Sequence of chain 1.B:
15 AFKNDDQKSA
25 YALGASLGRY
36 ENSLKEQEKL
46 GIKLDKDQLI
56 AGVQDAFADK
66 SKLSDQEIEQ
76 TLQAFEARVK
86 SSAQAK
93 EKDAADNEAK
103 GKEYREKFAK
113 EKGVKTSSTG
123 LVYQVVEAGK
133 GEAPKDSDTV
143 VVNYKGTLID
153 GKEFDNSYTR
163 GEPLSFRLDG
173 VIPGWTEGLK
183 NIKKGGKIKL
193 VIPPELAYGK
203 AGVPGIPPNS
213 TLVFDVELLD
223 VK

The small molecule below binds the protein below.
Small molecule (SMILES): C=CC[C@@H]1/C=C(\C)C[C@H](C)C[C@H](OC)[C@H]2O[C@@](O)(C(=O)C(=O)N3CCCC[C@H]3C(=O)O[C@H](/C(C)=C/[C@@H]3CC[C@@H](O)[C@H](OC)C3)[C@H](C)[C@@H](O)CC1=O)[C@H](C)C[C@@H]2OC

Binding-site contacts:
Ligand atom C11 contacts residue TYR200 of chain 1.B at 3.7 Å (hydrophobic).
Ligand atom C4 contacts residue TRP177 of chain 1.B at 3.6 Å (hydrophobic).
Ligand atom O1 contacts residue TYR200 of chain 1.B at 3.3 Å (h-bond).
Ligand atom C4 contacts residue VAL173 of chain 1.B at 3.8 Å (hydrophobic).
Ligand atom O5 contacts residue TYR146 of chain 1.B at 3.8 Å.
Ligand atom C45 contacts residue TYR200 of chain 1.B at 3.8 Å (hydrophobic).
Ligand atom C14 contacts residue ASP157 of chain 1.B at 3.3 Å.
Ligand atom C27 contacts residue TYR200 of chain 1.B at 3.5 Å (hydrophobic).
Ligand atom O10 contacts residue GLY172 of chain 1.B at 3.5 Å (h-bond).
Ligand atom C10 contacts residue ASP157 of chain 1.B at 2.9 Å.
Ligand atom N7 contacts residue TYR200 of chain 1.B at 3.8 Å.
Ligand atom O6 contacts residue ASP157 of chain 1.B at 2.7 Å (salt-bridge).
Ligand atom O4 contacts residue ASP157 of chain 1.B at 2.6 Å (salt-bridge).
Ligand atom C1 contacts residue TYR200 of chain 1.B at 3.2 Å (hydrophobic).
Ligand atom O3 contacts residue PHE216 of chain 1.B at 3.8 Å.
Ligand atom O6 contacts residue PHE156 of chain 1.B at 3.7 Å.
Ligand atom O5 contacts residue ASP157 of chain 1.B at 2.6 Å (salt-bridge).
Ligand atom C3 contacts residue TRP177 of chain 1.B at 3.4 Å (hydrophobic).
Ligand atom C8 contacts residue TYR200 of chain 1.B at 3.5 Å (hydrophobic).
Ligand atom O4 contacts residue PHE156 of chain 1.B at 3.3 Å.
Ligand atom C42 contacts residue TYR200 of chain 1.B at 3.4 Å (hydrophobic).
Ligand atom C45 contacts residue ALA199 of chain 1.B at 3.5 Å (hydrophobic).
Ligand atom C9 contacts residue ASP157 of chain 1.B at 3.1 Å.
Ligand atom C35 contacts residue ILE208 of chain 1.B at 3.4 Å (hydrophobic).
Ligand atom C6 contacts residue TYR146 of chain 1.B at 3.5 Å (hydrophobic).
Ligand atom O2 contacts residue ILE174 of chain 1.B at 3.0 Å (h-bond).
Ligand atom C30 contacts residue ILE174 of chain 1.B at 3.9 Å (hydrophobic).
Ligand atom C36 contacts residue LEU166 of chain 1.B at 3.5 Å (hydrophobic).
Ligand atom C35 contacts residue TYR200 of chain 1.B at 3.8 Å (hydrophobic).
Ligand atom O3 contacts residue TYR200 of chain 1.B at 2.6 Å (h-bond).
Ligand atom O2 contacts residue TYR200 of chain 1.B at 3.7 Å.
Ligand atom O4 contacts residue TYR146 of chain 1.B at 3.3 Å.
Ligand atom O4 contacts residue PHE216 of chain 1.B at 3.7 Å.
Ligand atom C36 contacts residue TYR146 of chain 1.B at 3.8 Å (hydrophobic).
Ligand atom C2 contacts residue TYR200 of chain 1.B at 3.5 Å (hydrophobic).
Ligand atom C30 contacts residue TYR200 of chain 1.B at 3.7 Å (hydrophobic).
Ligand atom C15 contacts residue ASP157 of chain 1.B at 3.7 Å.
Ligand atom O2 contacts residue VAL173 of chain 1.B at 3.4 Å.
Ligand atom C44 contacts residue ARG162 of chain 1.B at 3.5 Å.
Ligand atom C5 contacts residue TYR146 of chain 1.B at 3.8 Å (hydrophobic).